Sequence of chain 1.B:
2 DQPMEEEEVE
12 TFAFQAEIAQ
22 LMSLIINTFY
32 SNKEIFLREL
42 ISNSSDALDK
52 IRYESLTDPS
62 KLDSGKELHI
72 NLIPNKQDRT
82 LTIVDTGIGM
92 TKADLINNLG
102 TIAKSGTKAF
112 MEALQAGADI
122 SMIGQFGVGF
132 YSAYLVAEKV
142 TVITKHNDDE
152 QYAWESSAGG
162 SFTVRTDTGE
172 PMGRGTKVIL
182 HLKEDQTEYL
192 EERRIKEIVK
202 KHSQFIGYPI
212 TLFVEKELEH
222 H

Binding-site contacts:
Ligand atom C14 contacts residue ASN44 of chain 1.B at 3.8 Å.
Ligand atom C14 contacts residue THR177 of chain 1.B at 3.9 Å.
Ligand atom O3 contacts residue GLY90 of chain 1.B at 3.7 Å.
Ligand atom O1 contacts residue THR177 of chain 1.B at 3.6 Å.
Ligand atom C14 contacts residue SER45 of chain 1.B at 3.7 Å.
Ligand atom C9 contacts residue MET91 of chain 1.B at 3.7 Å (hydrophobic).
Ligand atom C18 contacts residue MET91 of chain 1.B at 3.8 Å (hydrophobic).
Ligand atom C6 contacts residue ALA48 of chain 1.B at 3.7 Å (hydrophobic).
Ligand atom C4 contacts residue ASP47 of chain 1.B at 3.5 Å.
Ligand atom C2 contacts residue LYS51 of chain 1.B at 3.6 Å.
Ligand atom O3 contacts residue MET91 of chain 1.B at 3.1 Å.
Ligand atom C8 contacts residue ASN44 of chain 1.B at 3.5 Å.
Ligand atom O1 contacts residue ASP86 of chain 1.B at 2.7 Å (salt-bridge).
Ligand atom N1 contacts residue ALA48 of chain 1.B at 3.4 Å.
Ligand atom O1 contacts residue ASN44 of chain 1.B at 3.8 Å.
Ligand atom O2 contacts residue LEU41 of chain 1.B at 3.8 Å.
Ligand atom O2 contacts residue VAL179 of chain 1.B at 3.5 Å.
Ligand atom C9 contacts residue ALA48 of chain 1.B at 3.9 Å (hydrophobic).
Ligand atom C7 contacts residue GLY90 of chain 1.B at 3.7 Å.
Ligand atom C14 contacts residue ASP86 of chain 1.B at 3.5 Å.
Ligand atom CL1 contacts residue ASN44 of chain 1.B at 3.7 Å.
Ligand atom C7 contacts residue ALA48 of chain 1.B at 3.5 Å (hydrophobic).
Ligand atom C3 contacts residue ILE89 of chain 1.B at 3.7 Å (hydrophobic).
Ligand atom C11 contacts residue MET91 of chain 1.B at 3.5 Å (hydrophobic).
Ligand atom C13 contacts residue ASN44 of chain 1.B at 3.6 Å.
Ligand atom O2 contacts residue ASN44 of chain 1.B at 3.8 Å.
Ligand atom C15 contacts residue ASP86 of chain 1.B at 3.5 Å.
Ligand atom C8 contacts residue ALA48 of chain 1.B at 3.5 Å (hydrophobic).
Ligand atom C5 contacts residue ALA48 of chain 1.B at 3.7 Å (hydrophobic).
Ligand atom C10 contacts residue THR177 of chain 1.B at 3.8 Å.
Ligand atom C18 contacts residue LEU100 of chain 1.B at 3.9 Å (hydrophobic).
Ligand atom O1 contacts residue ALA48 of chain 1.B at 3.2 Å.
Ligand atom O4 contacts residue ASN44 of chain 1.B at 3.4 Å.
Ligand atom CL1 contacts residue PHE131 of chain 1.B at 3.4 Å.
Ligand atom C10 contacts residue MET91 of chain 1.B at 3.8 Å (hydrophobic).
Ligand atom C4 contacts residue ALA48 of chain 1.B at 3.9 Å (hydrophobic).
Ligand atom O1 contacts residue SER45 of chain 1.B at 3.7 Å.
Ligand atom O3 contacts residue THR177 of chain 1.B at 2.7 Å (h-bond).
Ligand atom C9 contacts residue THR177 of chain 1.B at 3.6 Å.
Ligand atom C15 contacts residue THR177 of chain 1.B at 3.7 Å.

This protein binds this small molecule.
Small molecule (SMILES): CCNC(=O)[C@H]1c2ccccc2CN1C(=O)c1cc(Cl)c(O)cc1O